Sequence of chain 1.C:
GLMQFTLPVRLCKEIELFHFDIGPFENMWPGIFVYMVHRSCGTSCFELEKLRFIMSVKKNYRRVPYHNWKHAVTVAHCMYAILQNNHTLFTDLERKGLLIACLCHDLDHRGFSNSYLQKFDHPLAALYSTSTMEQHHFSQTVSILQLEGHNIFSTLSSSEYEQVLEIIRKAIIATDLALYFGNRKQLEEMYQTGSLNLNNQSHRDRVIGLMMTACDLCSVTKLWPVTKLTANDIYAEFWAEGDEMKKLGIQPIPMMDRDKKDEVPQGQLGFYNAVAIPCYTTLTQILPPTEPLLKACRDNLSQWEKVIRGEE

Binding-site contacts:
Ligand atom C19 contacts residue GLN280 of chain 1.C at 3.2 Å.
Ligand atom C3 contacts residue TYR247 of chain 1.C at 3.4 Å (hydrophobic).
Ligand atom N4 contacts residue TYR247 of chain 1.C at 2.5 Å (h-bond).
Ligand atom C22 contacts residue TYR247 of chain 1.C at 3.6 Å (hydrophobic).
Ligand atom C1 contacts residue GLY279 of chain 1.C at 3.5 Å.
Ligand atom C26 contacts residue SER231 of chain 1.C at 3.5 Å.
Ligand atom C28 contacts residue PRO266 of chain 1.C at 3.5 Å (hydrophobic).
Ligand atom C17 contacts residue MET267 of chain 1.C at 3.4 Å (hydrophobic).
Ligand atom C19 contacts residue PHE250 of chain 1.C at 3.4 Å (hydrophobic).
Ligand atom C28 contacts residue LYS272 of chain 1.C at 3.6 Å.
Ligand atom C27 contacts residue MET267 of chain 1.C at 3.5 Å (hydrophobic).
Ligand atom N2 contacts residue GLY279 of chain 1.C at 3.2 Å (h-bond).
Ligand atom C13 contacts residue MET267 of chain 1.C at 3.2 Å (hydrophobic).
Ligand atom C29 contacts residue GLY282 of chain 1.C at 3.3 Å.
Ligand atom O12 contacts residue MET267 of chain 1.C at 3.2 Å.
Ligand atom C26 contacts residue VAL232 of chain 1.C at 3.3 Å (hydrophobic).
Ligand atom C8 contacts residue TYR247 of chain 1.C at 3.5 Å (hydrophobic).
Ligand atom O12 contacts residue PHE283 of chain 1.C at 3.5 Å.
Ligand atom N4 contacts residue GLY279 of chain 1.C at 3.4 Å.
Ligand atom C18 contacts residue PHE283 of chain 1.C at 3.5 Å (hydrophobic).
Ligand atom C20 contacts residue GLN280 of chain 1.C at 3.1 Å.
Ligand atom C13 contacts residue PHE250 of chain 1.C at 3.5 Å (hydrophobic).
Ligand atom C20 contacts residue ILE246 of chain 1.C at 3.3 Å (hydrophobic).
Ligand atom C24 contacts residue GLY282 of chain 1.C at 3.4 Å.
Ligand atom C5 contacts residue MET267 of chain 1.C at 3.3 Å (hydrophobic).
Ligand atom C22 contacts residue VAL276 of chain 1.C at 3.5 Å (hydrophobic).
Ligand atom C8 contacts residue GLY279 of chain 1.C at 3.5 Å.
Ligand atom C27 contacts residue PRO266 of chain 1.C at 3.4 Å (hydrophobic).
Ligand atom C6 contacts residue GLY279 of chain 1.C at 3.6 Å.
Ligand atom C6 contacts residue MET267 of chain 1.C at 3.5 Å (hydrophobic).
Ligand atom N7 contacts residue MET267 of chain 1.C at 3.6 Å.
Ligand atom C8 contacts residue MET267 of chain 1.C at 3.5 Å (hydrophobic).
Ligand atom C14 contacts residue GLN280 of chain 1.C at 3.5 Å.
Ligand atom O23 contacts residue ILE246 of chain 1.C at 3.3 Å.
Ligand atom C10 contacts residue GLY279 of chain 1.C at 3.0 Å.
Ligand atom C10 contacts residue TYR247 of chain 1.C at 3.4 Å (hydrophobic).
Ligand atom C24 contacts residue PHE283 of chain 1.C at 3.4 Å (hydrophobic).
Ligand atom C19 contacts residue TYR247 of chain 1.C at 3.4 Å (hydrophobic).
Ligand atom C3 contacts residue GLY279 of chain 1.C at 3.1 Å.
Ligand atom C16 contacts residue GLN280 of chain 1.C at 3.3 Å.

A protein and the small-molecule ligand that binds it are described below.
Small molecule (SMILES): COc1ccc(CN(Cc2nc3ccccc3c(=O)[nH]2)C(=O)Nc2ccccc2)cc1